A protein and the small-molecule ligand that binds it are described below.
Small molecule (SMILES): Oc1cccc(-c2ccccc2Cl)c1O

Sequence of chain 6.A:
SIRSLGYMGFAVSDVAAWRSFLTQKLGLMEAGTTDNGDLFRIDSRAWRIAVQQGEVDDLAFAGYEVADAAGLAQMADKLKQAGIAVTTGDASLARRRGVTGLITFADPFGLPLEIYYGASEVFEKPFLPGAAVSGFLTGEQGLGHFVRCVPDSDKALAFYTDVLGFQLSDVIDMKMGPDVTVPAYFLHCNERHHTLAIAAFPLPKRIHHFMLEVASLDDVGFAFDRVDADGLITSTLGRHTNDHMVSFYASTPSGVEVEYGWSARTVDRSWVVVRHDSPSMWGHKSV

Binding-site contacts:
Ligand atom CA6 contacts residue GLY255 of chain 6.A at 4.1 Å.
Ligand atom CA2 contacts residue GLY255 of chain 6.A at 3.4 Å.
Ligand atom OA3 contacts residue GLU257 of chain 6.A at 2.5 Å (salt-bridge).
Ligand atom CA1 contacts residue VAL256 of chain 6.A at 4.4 Å (hydrophobic).
Ligand atom CL1 contacts residue PRO204 of chain 6.A at 3.7 Å.
Ligand atom OA2 contacts residue GLY255 of chain 6.A at 3.9 Å.
Ligand atom CA3 contacts residue GLY255 of chain 6.A at 3.4 Å.
Ligand atom CA5 contacts residue VAL256 of chain 6.A at 3.9 Å (hydrophobic).
Ligand atom CA4 contacts residue GLU257 of chain 6.A at 3.7 Å.
Ligand atom CB1 contacts residue PRO204 of chain 6.A at 4.2 Å (hydrophobic).
Ligand atom CA1 contacts residue LEU203 of chain 6.A at 4.3 Å (hydrophobic).
Ligand atom CB5 contacts residue PRO204 of chain 6.A at 4.3 Å (hydrophobic).
Ligand atom CA6 contacts residue LEU203 of chain 6.A at 4.1 Å (hydrophobic).
Ligand atom CA5 contacts residue LYS205 of chain 6.A at 4.4 Å.
Ligand atom CA3 contacts residue LEU203 of chain 6.A at 4.3 Å (hydrophobic).
Ligand atom CA3 contacts residue GLU257 of chain 6.A at 3.5 Å.
Ligand atom CB5 contacts residue LYS205 of chain 6.A at 3.6 Å.
Ligand atom CB3 contacts residue PRO204 of chain 6.A at 3.5 Å (hydrophobic).
Ligand atom CB4 contacts residue PRO204 of chain 6.A at 3.9 Å (hydrophobic).
Ligand atom CA4 contacts residue HIS208 of chain 6.A at 3.6 Å.
Ligand atom CA1 contacts residue GLY255 of chain 6.A at 3.8 Å.
Ligand atom CB2 contacts residue PRO204 of chain 6.A at 3.7 Å (hydrophobic).
Ligand atom CA4 contacts residue GLY255 of chain 6.A at 3.8 Å.
Ligand atom CA5 contacts residue GLY255 of chain 6.A at 4.1 Å.
Ligand atom CA6 contacts residue VAL256 of chain 6.A at 4.2 Å (hydrophobic).
Ligand atom CA4 contacts residue LEU203 of chain 6.A at 4.0 Å (hydrophobic).
Ligand atom CL1 contacts residue LEU203 of chain 6.A at 3.9 Å.
Ligand atom CB5 contacts residue SER254 of chain 6.A at 4.2 Å.
Ligand atom CA6 contacts residue LYS205 of chain 6.A at 3.6 Å.
Ligand atom CA5 contacts residue HIS208 of chain 6.A at 3.8 Å.
Ligand atom CB6 contacts residue PRO204 of chain 6.A at 4.4 Å (hydrophobic).
Ligand atom CB1 contacts residue LYS205 of chain 6.A at 4.5 Å.
Ligand atom CA5 contacts residue ILE207 of chain 6.A at 4.0 Å (hydrophobic).
Ligand atom CB6 contacts residue SER254 of chain 6.A at 3.9 Å.
Ligand atom CA4 contacts residue VAL256 of chain 6.A at 4.2 Å (hydrophobic).
Ligand atom CB6 contacts residue GLY255 of chain 6.A at 3.9 Å.
Ligand atom OA3 contacts residue GLY255 of chain 6.A at 3.8 Å.
Ligand atom CA5 contacts residue LEU203 of chain 6.A at 3.8 Å (hydrophobic).
Ligand atom CA2 contacts residue LEU203 of chain 6.A at 4.3 Å (hydrophobic).
Ligand atom CB6 contacts residue LYS205 of chain 6.A at 3.7 Å.